This protein binds this small molecule.
Small molecule (SMILES): CC(=O)N[C@@H]1[C@@H](O)[C@H](O)[C@@H](CO)O[C@H]1O

Binding-site contacts:
Ligand atom O5 contacts residue GLU56 of chain 1.A at 4.1 Å.
Ligand atom C5 contacts residue ASN57 of chain 1.A at 3.7 Å.
Ligand atom N2 contacts residue ASN57 of chain 1.A at 2.9 Å (h-bond).
Ligand atom C1 contacts residue ASN57 of chain 1.A at 1.4 Å.
Ligand atom N2 contacts residue GLU56 of chain 1.A at 3.4 Å (salt-bridge).
Ligand atom C5 contacts residue GLU56 of chain 1.A at 3.9 Å.
Ligand atom C7 contacts residue ASN57 of chain 1.A at 3.7 Å.
Ligand atom C8 contacts residue GLU56 of chain 1.A at 4.2 Å.
Ligand atom C4 contacts residue GLU56 of chain 1.A at 4.2 Å.
Ligand atom O7 contacts residue ASN57 of chain 1.A at 4.2 Å.
Ligand atom C2 contacts residue ASN57 of chain 1.A at 2.5 Å.
Ligand atom C1 contacts residue GLU56 of chain 1.A at 3.4 Å.
Ligand atom C2 contacts residue GLU56 of chain 1.A at 3.7 Å.
Ligand atom C7 contacts residue GLU56 of chain 1.A at 4.3 Å.
Ligand atom O5 contacts residue ASN57 of chain 1.A at 2.4 Å (h-bond).
Ligand atom C4 contacts residue ASN57 of chain 1.A at 4.2 Å.
Ligand atom C3 contacts residue GLU56 of chain 1.A at 3.5 Å.
Ligand atom C3 contacts residue ASN57 of chain 1.A at 3.8 Å.

Sequence of chain 1.A:
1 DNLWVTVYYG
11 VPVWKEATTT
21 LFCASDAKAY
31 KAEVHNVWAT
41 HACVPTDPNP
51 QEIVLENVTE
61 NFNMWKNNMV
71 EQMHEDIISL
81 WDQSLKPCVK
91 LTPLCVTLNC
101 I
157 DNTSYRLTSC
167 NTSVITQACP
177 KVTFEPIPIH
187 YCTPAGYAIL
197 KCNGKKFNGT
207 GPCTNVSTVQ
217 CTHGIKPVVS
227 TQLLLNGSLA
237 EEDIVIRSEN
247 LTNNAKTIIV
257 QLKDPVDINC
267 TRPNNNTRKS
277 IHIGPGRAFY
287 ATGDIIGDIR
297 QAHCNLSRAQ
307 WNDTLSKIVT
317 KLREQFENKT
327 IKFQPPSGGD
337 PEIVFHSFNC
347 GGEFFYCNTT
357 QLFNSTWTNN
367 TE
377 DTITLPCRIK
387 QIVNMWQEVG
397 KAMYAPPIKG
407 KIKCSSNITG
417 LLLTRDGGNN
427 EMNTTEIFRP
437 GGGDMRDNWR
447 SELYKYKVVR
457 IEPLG